This small molecule binds to this protein.
Small molecule (SMILES): CC(=O)N[C@@H]1[C@@H](O)[C@H](O)[C@@H](CO)O[C@H]1O

Binding-site contacts:
Ligand atom C1 contacts residue ASN105 of chain 1.A at 1.4 Å.
Ligand atom C3 contacts residue ASN105 of chain 1.A at 3.7 Å.
Ligand atom C2 contacts residue ASN105 of chain 1.A at 2.4 Å.
Ligand atom O7 contacts residue ASN105 of chain 1.A at 2.8 Å (h-bond).
Ligand atom C8 contacts residue ASN105 of chain 1.A at 4.1 Å.
Ligand atom N2 contacts residue ASN105 of chain 1.A at 2.8 Å (h-bond).
Ligand atom C4 contacts residue ASN105 of chain 1.A at 4.2 Å.
Ligand atom C7 contacts residue ASN105 of chain 1.A at 2.9 Å.
Ligand atom O5 contacts residue ASN105 of chain 1.A at 2.4 Å (h-bond).
Ligand atom C5 contacts residue ASN105 of chain 1.A at 3.7 Å.

Sequence of chain 1.A:
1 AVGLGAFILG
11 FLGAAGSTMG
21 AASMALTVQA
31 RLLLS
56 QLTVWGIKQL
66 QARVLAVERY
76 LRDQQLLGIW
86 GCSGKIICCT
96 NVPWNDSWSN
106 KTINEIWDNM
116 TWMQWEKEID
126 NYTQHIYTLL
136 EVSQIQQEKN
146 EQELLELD